Binding-site contacts:
Ligand atom N7 contacts residue HIS413 of chain 21.A at 4.2 Å.
Ligand atom C4 contacts residue PRO203 of chain 21.A at 4.1 Å (hydrophobic).
Ligand atom C2 contacts residue PRO203 of chain 21.A at 4.0 Å (hydrophobic).
Ligand atom C2' contacts residue HIS413 of chain 21.A at 3.7 Å.
Ligand atom N1 contacts residue VAL202 of chain 21.A at 3.5 Å.
Ligand atom N1 contacts residue PRO203 of chain 21.A at 4.2 Å.
Ligand atom C4 contacts residue PRO203 of chain 21.A at 4.0 Å (hydrophobic).
Ligand atom N1 contacts residue PRO203 of chain 21.A at 3.8 Å.
Ligand atom C2 contacts residue VAL202 of chain 21.A at 4.1 Å (hydrophobic).
Ligand atom N3 contacts residue ASP201 of chain 21.A at 4.2 Å.
Ligand atom C5 contacts residue ASP201 of chain 21.A at 3.3 Å.
Ligand atom N6 contacts residue GLY420 of chain 21.A at 3.7 Å.
Ligand atom C4 contacts residue VAL202 of chain 21.A at 3.7 Å (hydrophobic).
Ligand atom N6 contacts residue SER415 of chain 21.A at 3.8 Å.
Ligand atom C4 contacts residue ASP201 of chain 21.A at 3.5 Å.
Ligand atom N6 contacts residue VAL202 of chain 21.A at 4.2 Å.
Ligand atom N1 contacts residue GLY422 of chain 21.A at 2.9 Å (h-bond).
Ligand atom C5 contacts residue PRO203 of chain 21.A at 4.0 Å (hydrophobic).
Ligand atom C6 contacts residue PRO203 of chain 21.A at 4.0 Å (hydrophobic).
Ligand atom C6 contacts residue PRO203 of chain 21.A at 4.0 Å (hydrophobic).
Ligand atom C2' contacts residue PRO203 of chain 21.A at 3.3 Å (hydrophobic).
Ligand atom N6 contacts residue GLY422 of chain 21.A at 3.3 Å (h-bond).
Ligand atom C5 contacts residue VAL202 of chain 21.A at 3.6 Å (hydrophobic).
Ligand atom C2 contacts residue GLY422 of chain 21.A at 3.2 Å.
Ligand atom C8 contacts residue HIS413 of chain 21.A at 3.9 Å.
Ligand atom OP2 contacts residue ASP409 of chain 30.A at 3.2 Å (salt-bridge).
Ligand atom C6 contacts residue VAL202 of chain 21.A at 4.1 Å (hydrophobic).
Ligand atom C5 contacts residue PRO203 of chain 21.A at 3.8 Å (hydrophobic).
Ligand atom N7 contacts residue ASN392 of chain 21.A at 4.2 Å.
Ligand atom N4 contacts residue VAL202 of chain 21.A at 2.9 Å (h-bond).
Ligand atom N4 contacts residue ASP201 of chain 21.A at 2.6 Å.
Ligand atom C1' contacts residue PRO203 of chain 21.A at 4.1 Å (hydrophobic).
Ligand atom O3' contacts residue PRO414 of chain 21.A at 4.2 Å.
Ligand atom N6 contacts residue PHE421 of chain 21.A at 3.8 Å.
Ligand atom C6 contacts residue SER415 of chain 21.A at 4.1 Å.
Ligand atom N7 contacts residue PRO203 of chain 21.A at 4.1 Å.
Ligand atom C6 contacts residue GLY422 of chain 21.A at 3.7 Å.
Ligand atom C2' contacts residue PRO414 of chain 21.A at 3.6 Å (hydrophobic).
Ligand atom N7 contacts residue SER415 of chain 21.A at 3.9 Å.
Ligand atom C5 contacts residue ARG91 of chain 21.A at 4.2 Å.

A small-molecule ligand and the protein it binds are described below.
Small molecule (SMILES): Nc1ccn([C@H]2C[C@H](O[P](=O)(O)OC[C@H]3O[C@@H](n4cnc5c(N)ncnc54)C[C@@H]3O)[C@@H](CO)O2)c(=O)n1

Sequence of chain 30.A:
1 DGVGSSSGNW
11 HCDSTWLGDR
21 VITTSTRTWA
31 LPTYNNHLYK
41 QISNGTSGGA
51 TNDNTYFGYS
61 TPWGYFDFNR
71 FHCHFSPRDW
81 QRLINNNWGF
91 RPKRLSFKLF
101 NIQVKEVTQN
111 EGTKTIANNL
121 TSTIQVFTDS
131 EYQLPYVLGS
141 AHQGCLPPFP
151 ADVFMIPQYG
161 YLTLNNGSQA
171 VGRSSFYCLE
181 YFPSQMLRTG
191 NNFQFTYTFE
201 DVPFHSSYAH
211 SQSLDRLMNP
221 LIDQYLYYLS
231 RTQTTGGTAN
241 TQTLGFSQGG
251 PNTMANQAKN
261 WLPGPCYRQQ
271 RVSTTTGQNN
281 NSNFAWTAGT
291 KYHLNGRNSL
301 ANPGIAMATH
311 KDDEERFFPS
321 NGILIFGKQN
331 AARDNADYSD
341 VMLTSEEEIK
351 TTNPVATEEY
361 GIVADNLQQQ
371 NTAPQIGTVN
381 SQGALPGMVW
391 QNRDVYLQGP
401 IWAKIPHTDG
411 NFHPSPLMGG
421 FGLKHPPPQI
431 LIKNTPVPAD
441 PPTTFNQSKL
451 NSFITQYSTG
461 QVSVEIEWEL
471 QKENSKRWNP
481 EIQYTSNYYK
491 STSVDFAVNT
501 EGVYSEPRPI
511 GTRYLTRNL

Sequence of chain 21.A:
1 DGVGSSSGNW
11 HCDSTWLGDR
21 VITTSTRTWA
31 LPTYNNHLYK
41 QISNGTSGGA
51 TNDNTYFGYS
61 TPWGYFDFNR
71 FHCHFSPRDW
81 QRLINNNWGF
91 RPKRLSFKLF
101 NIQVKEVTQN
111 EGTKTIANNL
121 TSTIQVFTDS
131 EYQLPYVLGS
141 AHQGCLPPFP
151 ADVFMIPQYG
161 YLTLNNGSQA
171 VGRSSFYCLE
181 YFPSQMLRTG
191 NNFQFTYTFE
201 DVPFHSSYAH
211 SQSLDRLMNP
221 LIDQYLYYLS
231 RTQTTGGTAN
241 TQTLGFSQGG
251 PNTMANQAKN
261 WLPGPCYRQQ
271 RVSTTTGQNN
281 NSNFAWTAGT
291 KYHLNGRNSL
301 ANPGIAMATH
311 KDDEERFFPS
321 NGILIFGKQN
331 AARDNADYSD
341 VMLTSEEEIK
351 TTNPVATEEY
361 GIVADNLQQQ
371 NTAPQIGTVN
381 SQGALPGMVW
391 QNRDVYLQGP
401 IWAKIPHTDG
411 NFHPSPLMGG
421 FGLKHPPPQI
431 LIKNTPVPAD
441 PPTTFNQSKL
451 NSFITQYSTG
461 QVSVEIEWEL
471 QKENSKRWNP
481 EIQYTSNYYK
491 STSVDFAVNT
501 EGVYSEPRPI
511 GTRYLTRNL